Sequence of chain 2.A:
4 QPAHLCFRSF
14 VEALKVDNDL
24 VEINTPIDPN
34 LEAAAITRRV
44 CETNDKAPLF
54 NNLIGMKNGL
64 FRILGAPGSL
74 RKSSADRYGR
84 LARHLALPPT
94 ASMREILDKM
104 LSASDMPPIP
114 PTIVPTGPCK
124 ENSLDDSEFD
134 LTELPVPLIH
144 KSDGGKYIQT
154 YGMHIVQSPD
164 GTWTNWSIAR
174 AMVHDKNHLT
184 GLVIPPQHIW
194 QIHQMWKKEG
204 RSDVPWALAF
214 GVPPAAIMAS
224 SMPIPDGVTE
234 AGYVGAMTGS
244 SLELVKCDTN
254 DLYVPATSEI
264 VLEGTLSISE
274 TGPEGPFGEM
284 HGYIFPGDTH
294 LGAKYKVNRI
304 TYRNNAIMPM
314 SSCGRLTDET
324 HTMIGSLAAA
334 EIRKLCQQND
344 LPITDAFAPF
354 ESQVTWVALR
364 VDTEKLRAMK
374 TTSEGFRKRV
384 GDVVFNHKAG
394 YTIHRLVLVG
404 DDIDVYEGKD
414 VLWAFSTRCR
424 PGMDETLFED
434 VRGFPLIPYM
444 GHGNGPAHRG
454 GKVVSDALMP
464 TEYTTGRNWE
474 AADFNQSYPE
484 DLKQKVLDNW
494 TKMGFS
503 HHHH

The protein below binds the small molecule below.
Small molecule (SMILES): Cc1cc2c3c(c1C)C(C)(C)CC3=Nc1c(nc(O)[nH]c1=O)N2C[C@H](O)[C@H](O)[C@H](O)COP(=O)(O)O

Binding-site contacts:
Ligand atom C15 contacts residue 4LU1 of chain 2.B at 0.2 Å.
Ligand atom N4 contacts residue 4LU1 of chain 2.B at 0.4 Å (h-bond).
Ligand atom N2 contacts residue 4LU1 of chain 2.B at 0.3 Å (h-bond).
Ligand atom O1 contacts residue 4LU1 of chain 2.B at 0.6 Å (h-bond).
Ligand atom C3 contacts residue 4LU1 of chain 2.B at 0.6 Å.
Ligand atom O7 contacts residue LYS391 of chain 2.A at 2.8 Å (salt-bridge).
Ligand atom O9 contacts residue 4LU1 of chain 2.B at 0.1 Å (h-bond).
Ligand atom O3 contacts residue ILE171 of chain 2.A at 2.6 Å (h-bond).
Ligand atom N1 contacts residue 4LU1 of chain 2.B at 0.5 Å (h-bond).
Ligand atom C18 contacts residue 4LU1 of chain 2.B at 0.5 Å.
Ligand atom O4 contacts residue GLN190 of chain 2.A at 2.8 Å (h-bond).
Ligand atom O8 contacts residue 4LU1 of chain 2.B at 0.0 Å (h-bond).
Ligand atom C17 contacts residue 4LU1 of chain 2.B at 0.4 Å.
Ligand atom O4 contacts residue 4LU1 of chain 2.B at 0.3 Å (h-bond).
Ligand atom C12 contacts residue 4LU1 of chain 2.B at 0.1 Å.
Ligand atom C7 contacts residue 4LU1 of chain 2.B at 0.2 Å.
Ligand atom C19 contacts residue 4LU1 of chain 2.B at 0.3 Å.
Ligand atom C6 contacts residue 4LU1 of chain 2.B at 0.1 Å.
Ligand atom C21 contacts residue 4LU1 of chain 2.B at 0.2 Å.
Ligand atom C13 contacts residue 4LU1 of chain 2.B at 0.2 Å.
Ligand atom C14 contacts residue 4LU1 of chain 2.B at 0.3 Å.
Ligand atom N3 contacts residue 4LU1 of chain 2.B at 1.1 Å.
Ligand atom O7 contacts residue 4LU1 of chain 2.B at 0.2 Å (h-bond).
Ligand atom C4 contacts residue 4LU1 of chain 2.B at 0.8 Å.
Ligand atom C20 contacts residue 4LU1 of chain 2.B at 0.3 Å.
Ligand atom C11 contacts residue 4LU1 of chain 2.B at 0.1 Å.
Ligand atom C8 contacts residue 4LU1 of chain 2.B at 0.1 Å.
Ligand atom O2 contacts residue 4LU1 of chain 2.B at 0.4 Å (h-bond).
Ligand atom C22 contacts residue 4LU1 of chain 2.B at 0.1 Å.
Ligand atom C2 contacts residue 4LU1 of chain 2.B at 0.3 Å.
Ligand atom O6 contacts residue 4LU1 of chain 2.B at 0.0 Å (h-bond).
Ligand atom O3 contacts residue 4LU1 of chain 2.B at 0.3 Å (h-bond).
Ligand atom O5 contacts residue 4LU1 of chain 2.B at 0.2 Å (h-bond).
Ligand atom O8 contacts residue MN1 of chain 2.D at 2.2 Å.
Ligand atom C16 contacts residue 4LU1 of chain 2.B at 0.3 Å.
Ligand atom P1 contacts residue 4LU1 of chain 2.B at 0.0 Å.
Ligand atom C1 contacts residue 4LU1 of chain 2.B at 0.7 Å.
Ligand atom C9 contacts residue 4LU1 of chain 2.B at 0.1 Å.
Ligand atom C10 contacts residue 4LU1 of chain 2.B at 0.1 Å.
Ligand atom C5 contacts residue 4LU1 of chain 2.B at 0.3 Å.